The protein below binds the small molecule below.
Small molecule (SMILES): CC(C)CCC(=O)N1CCC[C@H]1C(=O)NCc1cccc(Cl)c1

Sequence of chain 1.B:
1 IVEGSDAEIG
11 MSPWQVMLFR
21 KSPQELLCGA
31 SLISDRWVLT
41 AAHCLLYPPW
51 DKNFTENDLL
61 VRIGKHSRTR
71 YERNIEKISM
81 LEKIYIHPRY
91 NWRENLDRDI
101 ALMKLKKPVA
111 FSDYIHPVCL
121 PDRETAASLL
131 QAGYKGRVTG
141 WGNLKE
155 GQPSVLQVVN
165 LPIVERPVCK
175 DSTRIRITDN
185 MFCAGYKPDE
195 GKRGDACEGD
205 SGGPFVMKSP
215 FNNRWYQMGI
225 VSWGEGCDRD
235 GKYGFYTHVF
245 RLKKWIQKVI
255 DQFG

Binding-site contacts:
Ligand atom O32 contacts residue GLY228 of chain 1.B at 2.6 Å (h-bond).
Ligand atom CL21 contacts residue TRP227 of chain 1.B at 3.5 Å.
Ligand atom CL21 contacts residue VAL225 of chain 1.B at 3.5 Å.
Ligand atom C3 contacts residue TRP50 of chain 1.B at 3.4 Å (hydrophobic).
Ligand atom C18 contacts residue TRP227 of chain 1.B at 3.9 Å (hydrophobic).
Ligand atom C30 contacts residue SER226 of chain 1.B at 3.7 Å.
Ligand atom CL21 contacts residue GLY238 of chain 1.B at 3.8 Å.
Ligand atom C28 contacts residue TRP227 of chain 1.B at 3.8 Å (hydrophobic).
Ligand atom C29 contacts residue GLY228 of chain 1.B at 3.5 Å.
Ligand atom C29 contacts residue VAL225 of chain 1.B at 3.8 Å (hydrophobic).
Ligand atom O32 contacts residue TRP227 of chain 1.B at 3.5 Å.
Ligand atom C28 contacts residue GLY228 of chain 1.B at 3.4 Å.
Ligand atom C24 contacts residue SER226 of chain 1.B at 3.8 Å.
Ligand atom C2 contacts residue HIS43 of chain 1.B at 3.5 Å.
Ligand atom N23 contacts residue HIS43 of chain 1.B at 3.6 Å.
Ligand atom CL21 contacts residue PHE239 of chain 1.B at 3.7 Å.
Ligand atom N23 contacts residue TRP227 of chain 1.B at 3.8 Å.
Ligand atom C14 contacts residue GLY228 of chain 1.B at 3.5 Å.
Ligand atom C28 contacts residue ALA200 of chain 1.B at 3.7 Å (hydrophobic).
Ligand atom C15 contacts residue GLY228 of chain 1.B at 3.5 Å.
Ligand atom C27 contacts residue GLY228 of chain 1.B at 3.6 Å.
Ligand atom C29 contacts residue ALA200 of chain 1.B at 3.9 Å (hydrophobic).
Ligand atom C29 contacts residue TRP227 of chain 1.B at 3.4 Å (hydrophobic).
Ligand atom C1 contacts residue TRP227 of chain 1.B at 3.8 Å (hydrophobic).
Ligand atom N23 contacts residue SER226 of chain 1.B at 2.8 Å (h-bond).
Ligand atom C30 contacts residue GLY228 of chain 1.B at 3.8 Å.
Ligand atom C14 contacts residue TRP227 of chain 1.B at 3.9 Å (hydrophobic).
Ligand atom C7 contacts residue SER226 of chain 1.B at 3.7 Å.
Ligand atom C26 contacts residue GLY228 of chain 1.B at 3.9 Å.
Ligand atom C1 contacts residue SER226 of chain 1.B at 3.7 Å.
Ligand atom C27 contacts residue ALA200 of chain 1.B at 3.9 Å (hydrophobic).
Ligand atom C24 contacts residue SER205 of chain 1.B at 2.8 Å.
Ligand atom C10 contacts residue GLY228 of chain 1.B at 4.0 Å.
Ligand atom C2 contacts residue LEU96 of chain 1.B at 3.8 Å (hydrophobic).
Ligand atom CL21 contacts residue ALA200 of chain 1.B at 3.8 Å.
Ligand atom N23 contacts residue SER205 of chain 1.B at 3.3 Å (h-bond).
Ligand atom C25 contacts residue GLY228 of chain 1.B at 4.0 Å.
Ligand atom C30 contacts residue TRP227 of chain 1.B at 3.5 Å (hydrophobic).
Ligand atom C30 contacts residue VAL225 of chain 1.B at 3.5 Å (hydrophobic).
Ligand atom C3 contacts residue TYR47 of chain 1.B at 3.9 Å (hydrophobic).